Sequence of chain 1.A:
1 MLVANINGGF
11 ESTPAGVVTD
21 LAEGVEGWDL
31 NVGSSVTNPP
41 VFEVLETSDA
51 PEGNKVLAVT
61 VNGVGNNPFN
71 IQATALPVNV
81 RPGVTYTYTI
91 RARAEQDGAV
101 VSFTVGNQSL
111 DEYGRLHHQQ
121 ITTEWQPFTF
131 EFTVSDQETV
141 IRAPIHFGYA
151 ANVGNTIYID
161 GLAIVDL

Binding-site contacts:
Ligand atom C5 contacts residue ARG142 of chain 1.A at 3.4 Å.
Ligand atom O4 contacts residue HIS117 of chain 1.A at 3.5 Å.
Ligand atom C5 contacts residue GLU112 of chain 1.A at 3.6 Å.
Ligand atom O5 contacts residue ARG115 of chain 1.A at 3.5 Å (salt-bridge).
Ligand atom O2 contacts residue ASN31 of chain 1.A at 4.0 Å.
Ligand atom O2 contacts residue PRO144 of chain 1.A at 3.6 Å.
Ligand atom C3 contacts residue ARG142 of chain 1.A at 3.8 Å.
Ligand atom C2 contacts residue ARG142 of chain 1.A at 4.0 Å.
Ligand atom O2 contacts residue GLN72 of chain 1.A at 3.9 Å.
Ligand atom C3 contacts residue ASN31 of chain 1.A at 3.6 Å.
Ligand atom C4 contacts residue ASN31 of chain 1.A at 4.0 Å.
Ligand atom C5 contacts residue ARG115 of chain 1.A at 3.8 Å.
Ligand atom O3 contacts residue ARG115 of chain 1.A at 3.1 Å.
Ligand atom C4 contacts residue ARG115 of chain 1.A at 3.7 Å.
Ligand atom C3 contacts residue GLN72 of chain 1.A at 3.3 Å.
Ligand atom C3 contacts residue HIS117 of chain 1.A at 3.9 Å.
Ligand atom C2 contacts residue GLN72 of chain 1.A at 3.6 Å.
Ligand atom O3 contacts residue LEU110 of chain 1.A at 2.7 Å (h-bond).
Ligand atom C4 contacts residue ARG142 of chain 1.A at 4.0 Å.
Ligand atom O2 contacts residue HIS146 of chain 1.A at 2.9 Å (h-bond).
Ligand atom C1 contacts residue GLN72 of chain 1.A at 3.9 Å.
Ligand atom O5 contacts residue ARG142 of chain 1.A at 3.0 Å (salt-bridge).
Ligand atom C3 contacts residue LEU110 of chain 1.A at 3.4 Å (hydrophobic).
Ligand atom C4 contacts residue GLN72 of chain 1.A at 4.0 Å.
Ligand atom O3 contacts residue ARG142 of chain 1.A at 2.9 Å (salt-bridge).
Ligand atom O2 contacts residue ARG115 of chain 1.A at 3.8 Å.
Ligand atom C1 contacts residue GLU112 of chain 1.A at 3.8 Å.
Ligand atom O4 contacts residue GLN72 of chain 1.A at 3.0 Å (h-bond).
Ligand atom O3 contacts residue PRO144 of chain 1.A at 3.4 Å.
Ligand atom O4 contacts residue LEU110 of chain 1.A at 3.8 Å.
Ligand atom O5 contacts residue LEU110 of chain 1.A at 3.7 Å.
Ligand atom C3 contacts residue ARG115 of chain 1.A at 3.6 Å.
Ligand atom C2 contacts residue ASN31 of chain 1.A at 3.4 Å.
Ligand atom O3 contacts residue GLN72 of chain 1.A at 2.7 Å (h-bond).
Ligand atom O3 contacts residue ASN31 of chain 1.A at 2.9 Å (h-bond).
Ligand atom C5 contacts residue HIS117 of chain 1.A at 3.9 Å.
Ligand atom C5 contacts residue LEU110 of chain 1.A at 3.8 Å (hydrophobic).
Ligand atom O3 contacts residue GLU112 of chain 1.A at 3.7 Å.
Ligand atom O5 contacts residue GLU112 of chain 1.A at 3.7 Å.
Ligand atom O2 contacts residue HIS117 of chain 1.A at 4.0 Å.

A small-molecule ligand and the protein it binds are described below.
Small molecule (SMILES): O[C@@H]1[C@@H](O)[C@H](O[C@@H]2CO[C@@H](O[C@@H]3CO[C@@H](O[C@@H]4CO[C@@H](O[C@@H]5CO[C@@H](O)[C@H](O)[C@H]5O)[C@H](O)[C@H]4O)[C@H](O)[C@H]3O)[C@H](O)[C@H]2O)OC[C@H]1O